Sequence of chain 1.B:
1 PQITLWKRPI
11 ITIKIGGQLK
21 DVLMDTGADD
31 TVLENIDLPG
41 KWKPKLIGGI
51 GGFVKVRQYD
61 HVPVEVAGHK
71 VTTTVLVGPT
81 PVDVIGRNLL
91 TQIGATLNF

This small molecule binds to this protein.
Small molecule (SMILES): CC(C)CN(C[C@@H](O)[C@H](Cc1ccccc1)NC(=O)O[C@H]1CO[C@H]2OCC[C@H]21)S(=O)(=O)c1ccc(N)cc1

Binding-site contacts:
Ligand atom O18 contacts residue GLY27 of chain 1.B at 3.4 Å.
Ligand atom C36 contacts residue GLY49 of chain 1.B at 3.6 Å.
Ligand atom O18 contacts residue ASP25 of chain 1.A at 2.5 Å (salt-bridge).
Ligand atom C2 contacts residue ASP30 of chain 1.A at 3.7 Å.
Ligand atom C13 contacts residue ASP25 of chain 1.B at 3.7 Å.
Ligand atom O26 contacts residue ALA28 of chain 1.B at 3.7 Å.
Ligand atom C7 contacts residue PO41 of chain 1.E at 3.7 Å.
Ligand atom O18 contacts residue ASP25 of chain 1.B at 2.5 Å (salt-bridge).
Ligand atom C29 contacts residue GLY27 of chain 1.B at 3.7 Å.
Ligand atom O10 contacts residue GLY48 of chain 1.A at 3.6 Å.
Ligand atom C33 contacts residue GLY27 of chain 1.B at 3.5 Å.
Ligand atom C34 contacts residue VAL82 of chain 1.A at 3.6 Å (hydrophobic).
Ligand atom O23 contacts residue ALA28 of chain 1.B at 3.5 Å.
Ligand atom C15 contacts residue GLY27 of chain 1.A at 3.7 Å.
Ligand atom O10 contacts residue ILE50 of chain 1.B at 3.3 Å.
Ligand atom C3 contacts residue ASP30 of chain 1.A at 3.4 Å.
Ligand atom C4 contacts residue ALA28 of chain 1.A at 3.6 Å (hydrophobic).
Ligand atom C27 contacts residue ASP30 of chain 1.B at 3.5 Å.
Ligand atom N20 contacts residue GLY27 of chain 1.B at 3.1 Å (h-bond).
Ligand atom C36 contacts residue ILE50 of chain 1.B at 3.6 Å (hydrophobic).
Ligand atom C31 contacts residue GLY48 of chain 1.B at 3.7 Å.
Ligand atom C12 contacts residue GLY27 of chain 1.A at 3.6 Å.
Ligand atom C6 contacts residue GLY48 of chain 1.A at 3.5 Å.
Ligand atom C17 contacts residue ASP25 of chain 1.A at 3.3 Å.
Ligand atom C3 contacts residue ALA28 of chain 1.A at 3.5 Å (hydrophobic).
Ligand atom C27 contacts residue ASP29 of chain 1.B at 3.6 Å.
Ligand atom O10 contacts residue GLY49 of chain 1.A at 3.1 Å.
Ligand atom C15 contacts residue VAL82 of chain 1.B at 3.7 Å (hydrophobic).
Ligand atom O9 contacts residue ILE50 of chain 1.B at 3.6 Å.
Ligand atom C30 contacts residue GLY48 of chain 1.B at 3.0 Å.
Ligand atom C16 contacts residue ASP25 of chain 1.A at 3.2 Å.
Ligand atom N1 contacts residue ASP30 of chain 1.A at 3.0 Å (salt-bridge).
Ligand atom C35 contacts residue VAL82 of chain 1.A at 3.6 Å (hydrophobic).
Ligand atom O26 contacts residue ASP30 of chain 1.B at 3.1 Å (salt-bridge).
Ligand atom C32 contacts residue GLY27 of chain 1.B at 3.7 Å.
Ligand atom C32 contacts residue ASP25 of chain 1.A at 3.4 Å.
Ligand atom C17 contacts residue ASP25 of chain 1.B at 3.5 Å.
Ligand atom O28 contacts residue ASP29 of chain 1.B at 2.9 Å (salt-bridge).
Ligand atom O26 contacts residue ASP29 of chain 1.B at 3.2 Å (salt-bridge).
Ligand atom C35 contacts residue GLY48 of chain 1.B at 3.5 Å.

Sequence of chain 1.A:
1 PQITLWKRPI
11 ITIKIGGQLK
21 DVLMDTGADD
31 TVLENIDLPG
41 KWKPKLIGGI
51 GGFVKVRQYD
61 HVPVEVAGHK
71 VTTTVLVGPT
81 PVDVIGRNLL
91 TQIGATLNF